Sequence of chain 2.A:
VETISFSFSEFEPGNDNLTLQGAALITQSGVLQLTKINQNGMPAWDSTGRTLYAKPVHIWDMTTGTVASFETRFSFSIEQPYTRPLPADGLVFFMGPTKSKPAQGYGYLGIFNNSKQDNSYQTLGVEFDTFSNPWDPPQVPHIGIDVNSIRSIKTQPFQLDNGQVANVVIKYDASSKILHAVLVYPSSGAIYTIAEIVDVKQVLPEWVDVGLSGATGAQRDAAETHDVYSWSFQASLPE

This protein binds this small molecule.
Small molecule (SMILES): OC[C@H]1O[C@@H](O)[C@H](O)[C@@H](O)[C@H]1O

Binding-site contacts:
Ligand atom O2 contacts residue ASN133 of chain 2.A at 3.4 Å (h-bond).
Ligand atom C2 contacts residue ALA218 of chain 2.A at 4.2 Å (hydrophobic).
Ligand atom O3 contacts residue ASP89 of chain 2.A at 2.7 Å (salt-bridge).
Ligand atom C4 contacts residue GLA1 of chain 2.C at 0.1 Å.
Ligand atom C6 contacts residue PHE131 of chain 2.A at 4.0 Å (hydrophobic).
Ligand atom O1 contacts residue GLA1 of chain 2.C at 1.3 Å.
Ligand atom C1 contacts residue ALA218 of chain 2.A at 4.0 Å (hydrophobic).
Ligand atom O4 contacts residue ASP89 of chain 2.A at 2.7 Å (salt-bridge).
Ligand atom C3 contacts residue GLA1 of chain 2.C at 0.1 Å.
Ligand atom C6 contacts residue ALA218 of chain 2.A at 4.0 Å (hydrophobic).
Ligand atom C5 contacts residue GLA1 of chain 2.C at 0.1 Å.
Ligand atom O4 contacts residue GLA1 of chain 2.C at 0.1 Å (h-bond).
Ligand atom C3 contacts residue PHE131 of chain 2.A at 3.6 Å (hydrophobic).
Ligand atom O3 contacts residue ASN133 of chain 2.A at 2.9 Å (h-bond).
Ligand atom C4 contacts residue ALA88 of chain 2.A at 4.1 Å (hydrophobic).
Ligand atom O3 contacts residue PHE131 of chain 2.A at 4.1 Å.
Ligand atom O4 contacts residue GLY217 of chain 2.A at 3.2 Å.
Ligand atom O4 contacts residue ALA88 of chain 2.A at 3.9 Å.
Ligand atom C2 contacts residue ASN133 of chain 2.A at 4.0 Å.
Ligand atom O3 contacts residue GLA1 of chain 2.C at 0.1 Å (h-bond).
Ligand atom C4 contacts residue PHE131 of chain 2.A at 3.8 Å (hydrophobic).
Ligand atom C1 contacts residue GLA1 of chain 2.C at 0.1 Å.
Ligand atom C6 contacts residue GLA1 of chain 2.C at 0.1 Å.
Ligand atom C2 contacts residue GLA1 of chain 2.C at 0.1 Å.
Ligand atom O6 contacts residue GLN219 of chain 2.A at 3.0 Å (h-bond).
Ligand atom O6 contacts residue ALA222 of chain 2.A at 3.9 Å.
Ligand atom C4 contacts residue ASP89 of chain 2.A at 3.4 Å.
Ligand atom O4 contacts residue ALA218 of chain 2.A at 3.1 Å (h-bond).
Ligand atom O5 contacts residue ALA218 of chain 2.A at 3.6 Å.
Ligand atom C3 contacts residue ASP89 of chain 2.A at 3.6 Å.
Ligand atom O1 contacts residue ALA218 of chain 2.A at 3.6 Å.
Ligand atom C6 contacts residue ALA222 of chain 2.A at 3.7 Å (hydrophobic).
Ligand atom C3 contacts residue ASN133 of chain 2.A at 3.2 Å.
Ligand atom O3 contacts residue TYR106 of chain 2.A at 3.8 Å.
Ligand atom O3 contacts residue GLY107 of chain 2.A at 3.0 Å (h-bond).
Ligand atom O4 contacts residue TYR106 of chain 2.A at 4.1 Å.
Ligand atom O6 contacts residue GLA1 of chain 2.C at 0.1 Å (h-bond).
Ligand atom C5 contacts residue PHE131 of chain 2.A at 3.6 Å (hydrophobic).
Ligand atom O5 contacts residue GLA1 of chain 2.C at 0.1 Å (h-bond).
Ligand atom O2 contacts residue GLA1 of chain 2.C at 0.1 Å (h-bond).